Sequence of chain 1.F:
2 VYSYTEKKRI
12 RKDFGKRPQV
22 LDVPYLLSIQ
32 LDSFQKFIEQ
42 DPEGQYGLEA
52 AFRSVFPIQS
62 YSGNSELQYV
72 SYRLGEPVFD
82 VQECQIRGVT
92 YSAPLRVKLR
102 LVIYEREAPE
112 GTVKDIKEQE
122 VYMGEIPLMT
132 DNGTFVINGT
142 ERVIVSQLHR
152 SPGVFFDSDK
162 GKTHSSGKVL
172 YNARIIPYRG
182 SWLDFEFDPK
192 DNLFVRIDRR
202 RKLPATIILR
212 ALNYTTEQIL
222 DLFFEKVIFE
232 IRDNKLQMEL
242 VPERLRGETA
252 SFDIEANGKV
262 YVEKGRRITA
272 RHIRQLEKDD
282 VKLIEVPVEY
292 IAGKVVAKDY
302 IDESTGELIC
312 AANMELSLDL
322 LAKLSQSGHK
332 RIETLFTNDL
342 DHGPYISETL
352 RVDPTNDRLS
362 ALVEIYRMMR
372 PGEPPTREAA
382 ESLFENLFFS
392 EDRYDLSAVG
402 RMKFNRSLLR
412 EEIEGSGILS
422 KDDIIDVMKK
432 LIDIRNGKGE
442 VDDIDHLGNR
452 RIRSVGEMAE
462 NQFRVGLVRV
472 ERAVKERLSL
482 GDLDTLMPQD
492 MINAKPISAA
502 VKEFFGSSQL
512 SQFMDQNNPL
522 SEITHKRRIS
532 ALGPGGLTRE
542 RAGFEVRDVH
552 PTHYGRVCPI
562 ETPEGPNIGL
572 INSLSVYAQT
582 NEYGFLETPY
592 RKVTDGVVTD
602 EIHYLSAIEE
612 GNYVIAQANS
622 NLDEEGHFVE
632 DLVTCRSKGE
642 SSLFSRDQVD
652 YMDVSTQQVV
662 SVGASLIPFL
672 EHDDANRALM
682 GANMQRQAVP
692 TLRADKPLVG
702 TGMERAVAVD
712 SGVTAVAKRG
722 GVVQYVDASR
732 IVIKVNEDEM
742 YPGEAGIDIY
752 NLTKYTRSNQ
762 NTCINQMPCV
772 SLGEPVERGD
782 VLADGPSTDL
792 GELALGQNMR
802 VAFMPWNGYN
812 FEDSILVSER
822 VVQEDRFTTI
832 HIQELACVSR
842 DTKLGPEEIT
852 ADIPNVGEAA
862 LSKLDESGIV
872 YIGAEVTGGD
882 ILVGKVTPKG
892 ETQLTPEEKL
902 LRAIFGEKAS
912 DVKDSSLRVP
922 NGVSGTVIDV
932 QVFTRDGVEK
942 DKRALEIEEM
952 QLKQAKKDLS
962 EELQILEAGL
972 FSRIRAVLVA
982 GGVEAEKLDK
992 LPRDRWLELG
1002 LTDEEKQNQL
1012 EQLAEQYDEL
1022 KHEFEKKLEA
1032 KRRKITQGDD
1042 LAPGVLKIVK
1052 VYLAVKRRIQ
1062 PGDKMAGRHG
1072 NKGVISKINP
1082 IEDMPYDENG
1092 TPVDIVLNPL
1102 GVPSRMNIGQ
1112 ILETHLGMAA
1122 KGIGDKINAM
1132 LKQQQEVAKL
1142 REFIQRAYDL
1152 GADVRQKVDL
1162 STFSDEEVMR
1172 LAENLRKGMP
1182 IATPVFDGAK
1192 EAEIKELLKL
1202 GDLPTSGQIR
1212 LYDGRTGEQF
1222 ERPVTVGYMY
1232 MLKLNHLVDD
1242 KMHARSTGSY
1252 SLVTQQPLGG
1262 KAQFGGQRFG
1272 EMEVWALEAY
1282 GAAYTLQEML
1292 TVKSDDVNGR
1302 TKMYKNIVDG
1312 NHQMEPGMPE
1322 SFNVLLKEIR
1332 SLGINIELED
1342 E

A protein and the small-molecule ligand that binds it are described below.
Small molecule (SMILES): C[C@H](CCC(=O)NCCC[N+](C)(C)CC(O)CS(=O)(=O)O)[C@H]1CC[C@H]2[C@@H]3[C@H](O)C[C@@H]4C[C@H](O)CC[C@]4(C)[C@H]3C[C@H](O)[C@]12C

Binding-site contacts:
Ligand atom C17 contacts residue GLN965 of chain 1.F at 3.7 Å.
Ligand atom C1 contacts residue ASP135 of chain 1.D at 4.0 Å.
Ligand atom O3 contacts residue GLN965 of chain 1.F at 3.3 Å.
Ligand atom C23 contacts residue GLN725 of chain 1.F at 2.9 Å.
Ligand atom C17 contacts residue ILE966 of chain 1.F at 3.6 Å (hydrophobic).
Ligand atom C14 contacts residue GLN965 of chain 1.F at 4.4 Å.
Ligand atom C10 contacts residue ILE966 of chain 1.F at 4.4 Å (hydrophobic).
Ligand atom C14 contacts residue GLU962 of chain 1.F at 3.2 Å.
Ligand atom C21 contacts residue GLN725 of chain 1.F at 3.4 Å.
Ligand atom C17 contacts residue GLU962 of chain 1.F at 3.4 Å.
Ligand atom C16 contacts residue GLN965 of chain 1.F at 3.1 Å.
Ligand atom C8 contacts residue ALA969 of chain 1.F at 3.7 Å (hydrophobic).
Ligand atom C22 contacts residue GLN725 of chain 1.F at 3.9 Å.
Ligand atom C10 contacts residue GLN725 of chain 1.F at 3.3 Å.
Ligand atom C4 contacts residue TYR726 of chain 1.F at 4.4 Å (hydrophobic).
Ligand atom C13 contacts residue GLU962 of chain 1.F at 2.9 Å.
Ligand atom C20 contacts residue GLN725 of chain 1.F at 3.5 Å.
Ligand atom C12 contacts residue GLU962 of chain 1.F at 3.3 Å.
Ligand atom C1 contacts residue TYR726 of chain 1.F at 3.6 Å (hydrophobic).
Ligand atom C23 contacts residue ALA969 of chain 1.F at 4.2 Å (hydrophobic).
Ligand atom O2 contacts residue ASP135 of chain 1.D at 3.2 Å (salt-bridge).
Ligand atom C24 contacts residue ALA969 of chain 1.F at 3.9 Å (hydrophobic).
Ligand atom C12 contacts residue ASP135 of chain 1.D at 3.8 Å.
Ligand atom O3 contacts residue ILE966 of chain 1.F at 3.9 Å.
Ligand atom C13 contacts residue ASP135 of chain 1.D at 4.1 Å.
Ligand atom C2 contacts residue GLU962 of chain 1.F at 3.6 Å.
Ligand atom C3 contacts residue TYR726 of chain 1.F at 3.3 Å (hydrophobic).
Ligand atom O2 contacts residue GLU962 of chain 1.F at 4.0 Å.
Ligand atom C18 contacts residue ILE966 of chain 1.F at 3.8 Å (hydrophobic).
Ligand atom C7 contacts residue ALA969 of chain 1.F at 3.7 Å (hydrophobic).
Ligand atom O3 contacts residue GLU962 of chain 1.F at 4.2 Å.
Ligand atom C24 contacts residue SER973 of chain 1.F at 3.9 Å.
Ligand atom C24 contacts residue GLN725 of chain 1.F at 3.9 Å.
Ligand atom C15 contacts residue GLU962 of chain 1.F at 2.9 Å.
Ligand atom C15 contacts residue GLN965 of chain 1.F at 3.8 Å.
Ligand atom C1 contacts residue GLU962 of chain 1.F at 4.2 Å.
Ligand atom C16 contacts residue GLU962 of chain 1.F at 3.3 Å.
Ligand atom C12 contacts residue TYR726 of chain 1.F at 3.8 Å (hydrophobic).
Ligand atom C11 contacts residue ILE966 of chain 1.F at 3.4 Å (hydrophobic).
Ligand atom C11 contacts residue GLU962 of chain 1.F at 3.2 Å.

Sequence of chain 1.D:
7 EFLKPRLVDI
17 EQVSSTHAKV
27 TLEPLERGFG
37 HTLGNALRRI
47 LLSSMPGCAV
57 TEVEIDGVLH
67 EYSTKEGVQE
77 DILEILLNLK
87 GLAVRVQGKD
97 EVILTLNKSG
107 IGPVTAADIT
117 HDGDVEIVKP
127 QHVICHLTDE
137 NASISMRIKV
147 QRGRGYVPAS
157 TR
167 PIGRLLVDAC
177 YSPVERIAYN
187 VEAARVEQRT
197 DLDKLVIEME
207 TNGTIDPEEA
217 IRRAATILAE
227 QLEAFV